Binding-site contacts:
Ligand atom O5 contacts residue ASN895 of chain 1.C at 2.4 Å (h-bond).
Ligand atom C8 contacts residue ASN895 of chain 1.C at 4.2 Å.
Ligand atom C6 contacts residue PHE982 of chain 1.C at 3.9 Å (hydrophobic).
Ligand atom C4 contacts residue ASN895 of chain 1.C at 4.2 Å.
Ligand atom N2 contacts residue ASN895 of chain 1.C at 2.7 Å (h-bond).
Ligand atom O5 contacts residue PHE894 of chain 1.C at 3.7 Å.
Ligand atom O7 contacts residue GLU567 of chain 1.C at 3.7 Å.
Ligand atom C3 contacts residue ASN895 of chain 1.C at 3.7 Å.
Ligand atom O6 contacts residue LEU591 of chain 1.C at 4.4 Å.
Ligand atom C2 contacts residue ASN895 of chain 1.C at 2.4 Å.
Ligand atom O5 contacts residue PHE982 of chain 1.C at 4.0 Å.
Ligand atom C1 contacts residue PHE894 of chain 1.C at 3.9 Å (hydrophobic).
Ligand atom O7 contacts residue ASN895 of chain 1.C at 3.3 Å (h-bond).
Ligand atom C2 contacts residue PHE894 of chain 1.C at 4.1 Å (hydrophobic).
Ligand atom C5 contacts residue ASN895 of chain 1.C at 3.7 Å.
Ligand atom C1 contacts residue ASN895 of chain 1.C at 1.4 Å.
Ligand atom C7 contacts residue ASN895 of chain 1.C at 3.2 Å.

A small-molecule ligand and the protein it binds are described below.
Small molecule (SMILES): CC(=O)N[C@H]1[C@H](O[C@H]2[C@H](O)[C@@H](NC(C)=O)CO[C@@H]2CO)O[C@H](CO)[C@@H](O[C@@H]2O[C@H](CO)[C@@H](O)[C@H](O)[C@@H]2O)[C@@H]1O

Sequence of chain 1.C:
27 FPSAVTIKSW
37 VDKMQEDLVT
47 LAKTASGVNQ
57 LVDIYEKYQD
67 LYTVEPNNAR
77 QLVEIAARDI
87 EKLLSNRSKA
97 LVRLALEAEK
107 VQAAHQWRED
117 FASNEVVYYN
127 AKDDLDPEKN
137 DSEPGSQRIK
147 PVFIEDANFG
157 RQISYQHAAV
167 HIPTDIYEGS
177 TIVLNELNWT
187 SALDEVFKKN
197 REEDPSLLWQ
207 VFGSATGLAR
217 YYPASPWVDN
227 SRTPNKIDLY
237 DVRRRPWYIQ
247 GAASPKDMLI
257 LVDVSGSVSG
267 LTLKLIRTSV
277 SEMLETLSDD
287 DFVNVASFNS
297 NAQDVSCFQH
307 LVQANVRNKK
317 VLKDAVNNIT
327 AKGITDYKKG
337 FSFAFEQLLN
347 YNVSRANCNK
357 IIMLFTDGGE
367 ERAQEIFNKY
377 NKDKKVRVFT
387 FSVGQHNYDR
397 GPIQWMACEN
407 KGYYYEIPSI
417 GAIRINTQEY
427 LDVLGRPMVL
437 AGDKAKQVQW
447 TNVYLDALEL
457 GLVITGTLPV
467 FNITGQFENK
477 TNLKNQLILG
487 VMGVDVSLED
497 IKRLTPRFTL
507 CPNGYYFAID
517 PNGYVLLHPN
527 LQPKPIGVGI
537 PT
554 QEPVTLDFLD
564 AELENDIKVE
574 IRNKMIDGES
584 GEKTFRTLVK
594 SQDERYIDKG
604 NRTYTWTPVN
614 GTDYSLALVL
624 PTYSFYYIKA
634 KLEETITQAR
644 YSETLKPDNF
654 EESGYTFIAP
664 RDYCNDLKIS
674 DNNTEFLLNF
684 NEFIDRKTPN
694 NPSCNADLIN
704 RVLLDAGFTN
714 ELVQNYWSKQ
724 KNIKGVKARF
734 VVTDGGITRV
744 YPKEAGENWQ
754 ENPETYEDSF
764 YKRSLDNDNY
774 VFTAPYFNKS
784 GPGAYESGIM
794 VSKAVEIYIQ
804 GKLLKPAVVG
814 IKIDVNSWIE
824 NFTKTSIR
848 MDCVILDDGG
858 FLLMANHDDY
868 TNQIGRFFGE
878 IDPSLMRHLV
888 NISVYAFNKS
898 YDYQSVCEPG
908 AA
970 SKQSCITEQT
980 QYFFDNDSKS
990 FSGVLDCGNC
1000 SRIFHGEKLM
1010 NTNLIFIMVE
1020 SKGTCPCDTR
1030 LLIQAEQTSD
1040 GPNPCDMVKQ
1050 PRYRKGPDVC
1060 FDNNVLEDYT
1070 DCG